Binding-site contacts:
Ligand atom CA contacts residue TYR8 of chain 1.A at 3.2 Å (hydrophobic).
Ligand atom N contacts residue MET6 of chain 1.A at 3.3 Å.
Ligand atom OXT contacts residue TYR85 of chain 1.A at 3.4 Å (h-bond).
Ligand atom OXT contacts residue LYS147 of chain 1.A at 3.0 Å (salt-bridge).
Ligand atom C contacts residue TYR8 of chain 1.A at 3.3 Å (hydrophobic).
Ligand atom O contacts residue TRP74 of chain 1.A at 2.8 Å (h-bond).
Ligand atom NE2 contacts residue TYR156 of chain 1.A at 3.6 Å.
Ligand atom C contacts residue TRP148 of chain 1.A at 3.3 Å (hydrophobic).
Ligand atom CB contacts residue TYR100 of chain 1.A at 3.2 Å (hydrophobic).
Ligand atom CA contacts residue GLN71 of chain 1.A at 3.5 Å.
Ligand atom CB contacts residue TYR156 of chain 1.A at 3.3 Å (hydrophobic).
Ligand atom N contacts residue TYR8 of chain 1.A at 3.1 Å (h-bond).
Ligand atom O contacts residue LYS147 of chain 1.A at 3.5 Å (salt-bridge).
Ligand atom O contacts residue TYR157 of chain 1.A at 2.7 Å (h-bond).
Ligand atom O contacts residue TRP148 of chain 1.A at 2.6 Å (h-bond).
Ligand atom CB contacts residue ASN78 of chain 1.A at 3.3 Å.
Ligand atom CD2 contacts residue TRP148 of chain 1.A at 3.5 Å (hydrophobic).
Ligand atom OG contacts residue ILE64 of chain 1.A at 3.4 Å.
Ligand atom O contacts residue THR144 of chain 1.A at 3.0 Å (h-bond).
Ligand atom CA contacts residue TYR172 of chain 1.A at 3.4 Å (hydrophobic).
Ligand atom N contacts residue TYR8 of chain 1.A at 3.2 Å (h-bond).
Ligand atom CB contacts residue TRP74 of chain 1.A at 3.3 Å (hydrophobic).
Ligand atom CD2 contacts residue ALA153 of chain 1.A at 3.5 Å (hydrophobic).
Ligand atom N contacts residue TYR100 of chain 1.A at 2.9 Å (h-bond).
Ligand atom O contacts residue TYR156 of chain 1.A at 2.8 Å (h-bond).
Ligand atom CD contacts residue TYR8 of chain 1.A at 3.4 Å (hydrophobic).
Ligand atom C contacts residue TYR156 of chain 1.A at 3.5 Å (hydrophobic).
Ligand atom N contacts residue TYR172 of chain 1.A at 2.6 Å (h-bond).
Ligand atom OH contacts residue ILE67 of chain 1.A at 3.5 Å.
Ligand atom O contacts residue TYR160 of chain 1.A at 2.9 Å (h-bond).
Ligand atom N contacts residue GLN71 of chain 1.A at 3.0 Å (h-bond).
Ligand atom N contacts residue ASN78 of chain 1.A at 2.9 Å (h-bond).
Ligand atom N contacts residue TRP168 of chain 1.A at 3.5 Å.
Ligand atom CB contacts residue TRP168 of chain 1.A at 3.4 Å (hydrophobic).
Ligand atom OG contacts residue ARG63 of chain 1.A at 3.3 Å (salt-bridge).
Ligand atom CA contacts residue TYR100 of chain 1.A at 3.3 Å (hydrophobic).
Ligand atom C contacts residue TYR85 of chain 1.A at 3.3 Å (hydrophobic).
Ligand atom O contacts residue TRP98 of chain 1.A at 3.3 Å.
Ligand atom O contacts residue TYR85 of chain 1.A at 2.5 Å (h-bond).
Ligand atom NE2 contacts residue ALA153 of chain 1.A at 3.4 Å.

Sequence of chain 1.A:
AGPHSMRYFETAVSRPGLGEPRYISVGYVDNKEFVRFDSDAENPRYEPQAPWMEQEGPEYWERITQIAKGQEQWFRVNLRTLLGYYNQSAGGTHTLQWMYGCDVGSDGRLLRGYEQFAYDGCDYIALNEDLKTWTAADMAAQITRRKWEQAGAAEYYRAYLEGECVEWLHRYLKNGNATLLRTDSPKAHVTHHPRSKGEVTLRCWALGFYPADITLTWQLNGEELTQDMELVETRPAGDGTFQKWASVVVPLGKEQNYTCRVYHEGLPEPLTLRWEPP

This protein binds this small molecule.
Small molecule (SMILES): C[C@H](NC(=O)[C@H](Cc1ccc(O)cc1)NC(=O)[C@H](CO)NC(=O)[C@@H]1CCCN1C(=O)[C@@H](N)CO)C(=O)N[C@@H](Cc1ccc(O)cc1)C(=O)N[C@@H](Cc1cnc[nH]1)C(=O)N[C@@H](CCC(N)=O)C(=O)N[C@@H](Cc1ccccc1)C(=O)O